Sequence of chain 1.A:
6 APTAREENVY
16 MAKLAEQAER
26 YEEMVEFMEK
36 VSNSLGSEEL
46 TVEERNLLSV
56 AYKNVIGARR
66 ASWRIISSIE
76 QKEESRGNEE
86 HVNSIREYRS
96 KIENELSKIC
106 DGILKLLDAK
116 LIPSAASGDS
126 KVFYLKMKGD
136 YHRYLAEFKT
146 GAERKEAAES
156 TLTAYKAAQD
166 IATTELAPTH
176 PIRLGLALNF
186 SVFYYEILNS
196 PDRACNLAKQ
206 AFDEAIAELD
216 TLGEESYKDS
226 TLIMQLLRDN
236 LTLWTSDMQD

Binding-site contacts:
Ligand atom OH contacts residue ARG69 of chain 1.A at 3.7 Å.
Ligand atom CE2 contacts residue GLU191 of chain 1.A at 3.4 Å.
Ligand atom O1P contacts residue ARG65 of chain 1.A at 2.9 Å (salt-bridge).
Ligand atom CD1 contacts residue TYR190 of chain 1.A at 3.7 Å (hydrophobic).
Ligand atom O contacts residue ASN184 of chain 1.A at 3.2 Å (h-bond).
Ligand atom CZ contacts residue GLU191 of chain 1.A at 3.4 Å.
Ligand atom OD1 contacts residue LYS131 of chain 1.A at 3.6 Å.
Ligand atom CB contacts residue ASN184 of chain 1.A at 3.6 Å.
Ligand atom CA contacts residue ASN184 of chain 1.A at 3.6 Å.
Ligand atom C contacts residue LEU183 of chain 1.A at 3.7 Å (hydrophobic).
Ligand atom P contacts residue ARG65 of chain 1.A at 3.6 Å.
Ligand atom O2P contacts residue ACT1 of chain 1.G at 2.9 Å (h-bond).
Ligand atom CE1 contacts residue VAL187 of chain 1.A at 3.5 Å (hydrophobic).
Ligand atom P contacts residue ARG138 of chain 1.A at 3.7 Å.
Ligand atom CB contacts residue ASN184 of chain 1.A at 3.7 Å.
Ligand atom O contacts residue TYR190 of chain 1.A at 3.4 Å (h-bond).
Ligand atom CZ contacts residue VAL187 of chain 1.A at 3.6 Å (hydrophobic).
Ligand atom O contacts residue VAL187 of chain 1.A at 3.5 Å.
Ligand atom O1P contacts residue ARG138 of chain 1.A at 2.8 Å (salt-bridge).
Ligand atom N contacts residue LEU183 of chain 1.A at 3.4 Å.
Ligand atom P contacts residue LYS58 of chain 1.A at 3.6 Å.
Ligand atom O2P contacts residue ARG65 of chain 1.A at 2.6 Å (salt-bridge).
Ligand atom C contacts residue ASN184 of chain 1.A at 3.7 Å.
Ligand atom N contacts residue ASN184 of chain 1.A at 2.8 Å (h-bond).
Ligand atom CB contacts residue LEU183 of chain 1.A at 3.7 Å (hydrophobic).
Ligand atom N contacts residue ASN235 of chain 1.A at 3.0 Å (h-bond).
Ligand atom OG contacts residue ACT1 of chain 1.G at 3.3 Å (h-bond).
Ligand atom O contacts residue LEU183 of chain 1.A at 3.6 Å.
Ligand atom OXT contacts residue LYS58 of chain 1.A at 3.5 Å (salt-bridge).
Ligand atom CA contacts residue ASN184 of chain 1.A at 3.7 Å.
Ligand atom O contacts residue LYS131 of chain 1.A at 3.2 Å (salt-bridge).
Ligand atom CZ contacts residue ARG69 of chain 1.A at 3.7 Å.
Ligand atom CB contacts residue ASP242 of chain 1.A at 3.5 Å.
Ligand atom O3P contacts residue TYR139 of chain 1.A at 2.8 Å (h-bond).
Ligand atom P contacts residue ACT1 of chain 1.G at 3.7 Å.
Ligand atom O2P contacts residue LYS58 of chain 1.A at 2.7 Å (salt-bridge).
Ligand atom O contacts residue ASN235 of chain 1.A at 2.9 Å (h-bond).
Ligand atom O3P contacts residue LYS58 of chain 1.A at 3.5 Å (salt-bridge).
Ligand atom CD1 contacts residue VAL187 of chain 1.A at 3.6 Å (hydrophobic).
Ligand atom O3P contacts residue ARG138 of chain 1.A at 2.8 Å (salt-bridge).

A small-molecule ligand and the protein it binds are described below.
Small molecule (SMILES): CC(C)C[C@H](NC(=O)[C@@H](N)Cc1cnc[nH]1)C(=O)N[C@@H](Cc1ccc(O)cc1)C(=O)N[C@@H](Cc1ccccc1)C(=O)N[C@@H](CO)C(=O)N[C@@H](COP(=O)(O)O)C(=O)N[C@@H](CC(N)=O)C(=O)O